The small molecule below binds the protein below.
Small molecule (SMILES): CC(=O)N[C@H]1[C@H](O[C@H]2[C@H](O)[C@@H](NC(C)=O)CO[C@@H]2CO)O[C@H](CO)[C@@H](O[C@@H]2O[C@H](CO)[C@@H](O)[C@H](O)[C@@H]2O)[C@@H]1O

Binding-site contacts:
Ligand atom C6 contacts residue LEU65 of chain 1.B at 3.5 Å (hydrophobic).
Ligand atom C5 contacts residue LEU65 of chain 1.B at 4.3 Å (hydrophobic).
Ligand atom C7 contacts residue ASN96 of chain 1.B at 3.5 Å.
Ligand atom O6 contacts residue TYR41 of chain 1.B at 3.9 Å.
Ligand atom C6 contacts residue THR98 of chain 1.B at 3.9 Å.
Ligand atom C4 contacts residue TYR41 of chain 1.B at 4.1 Å (hydrophobic).
Ligand atom O3 contacts residue TYR41 of chain 1.B at 4.1 Å.
Ligand atom C8 contacts residue GLN94 of chain 1.B at 4.2 Å.
Ligand atom O2 contacts residue TYR41 of chain 1.B at 3.3 Å.
Ligand atom O5 contacts residue ASN96 of chain 1.B at 2.4 Å (h-bond).
Ligand atom C2 contacts residue THR98 of chain 1.B at 4.2 Å.
Ligand atom O5 contacts residue TYR41 of chain 1.B at 3.8 Å.
Ligand atom C3 contacts residue VAL63 of chain 1.B at 4.5 Å (hydrophobic).
Ligand atom C4 contacts residue THR98 of chain 1.B at 4.5 Å.
Ligand atom O6 contacts residue LEU65 of chain 1.B at 3.4 Å.
Ligand atom O7 contacts residue GLN94 of chain 1.B at 3.8 Å.
Ligand atom O4 contacts residue LEU61 of chain 1.B at 3.9 Å.
Ligand atom C5 contacts residue THR98 of chain 1.B at 4.0 Å.
Ligand atom O7 contacts residue ASN96 of chain 1.B at 3.2 Å.
Ligand atom O5 contacts residue LEU65 of chain 1.B at 4.2 Å.
Ligand atom C5 contacts residue ASN96 of chain 1.B at 3.6 Å.
Ligand atom C1 contacts residue ASN96 of chain 1.B at 1.4 Å.
Ligand atom O2 contacts residue LEU61 of chain 1.B at 3.4 Å.
Ligand atom C2 contacts residue LEU61 of chain 1.B at 4.2 Å (hydrophobic).
Ligand atom C5 contacts residue VAL63 of chain 1.B at 3.8 Å (hydrophobic).
Ligand atom N2 contacts residue ASN96 of chain 1.B at 2.9 Å (h-bond).
Ligand atom C5 contacts residue TYR41 of chain 1.B at 4.4 Å (hydrophobic).
Ligand atom O4 contacts residue TYR41 of chain 1.B at 4.2 Å.
Ligand atom C2 contacts residue GLN94 of chain 1.B at 4.2 Å.
Ligand atom C3 contacts residue ASN96 of chain 1.B at 3.8 Å.
Ligand atom C2 contacts residue ASN96 of chain 1.B at 2.6 Å.
Ligand atom C1 contacts residue THR98 of chain 1.B at 3.8 Å.
Ligand atom O3 contacts residue GLN94 of chain 1.B at 4.3 Å.
Ligand atom O5 contacts residue VAL63 of chain 1.B at 4.4 Å.
Ligand atom O7 contacts residue ARG95 of chain 1.B at 3.6 Å.
Ligand atom C4 contacts residue ASN96 of chain 1.B at 4.3 Å.
Ligand atom C6 contacts residue LEU61 of chain 1.B at 4.0 Å (hydrophobic).
Ligand atom C7 contacts residue GLN94 of chain 1.B at 4.1 Å.
Ligand atom C6 contacts residue TYR41 of chain 1.B at 3.9 Å (hydrophobic).
Ligand atom O5 contacts residue THR98 of chain 1.B at 3.1 Å (h-bond).

Sequence of chain 1.B:
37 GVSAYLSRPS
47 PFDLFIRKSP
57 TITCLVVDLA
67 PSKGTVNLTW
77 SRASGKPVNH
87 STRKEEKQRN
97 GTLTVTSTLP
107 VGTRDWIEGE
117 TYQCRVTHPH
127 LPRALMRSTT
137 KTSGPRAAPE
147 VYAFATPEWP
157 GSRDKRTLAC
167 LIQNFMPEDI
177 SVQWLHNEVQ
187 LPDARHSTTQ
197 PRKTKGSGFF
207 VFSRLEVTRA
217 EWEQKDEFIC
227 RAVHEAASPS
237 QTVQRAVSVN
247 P